The small molecule below binds the protein below.
Small molecule (SMILES): O=c1[nH]c2cc(C(F)(F)F)c(N3CCOCC3)cc2n(CP(=O)(O)O)c1=O

Sequence of chain 1.B:
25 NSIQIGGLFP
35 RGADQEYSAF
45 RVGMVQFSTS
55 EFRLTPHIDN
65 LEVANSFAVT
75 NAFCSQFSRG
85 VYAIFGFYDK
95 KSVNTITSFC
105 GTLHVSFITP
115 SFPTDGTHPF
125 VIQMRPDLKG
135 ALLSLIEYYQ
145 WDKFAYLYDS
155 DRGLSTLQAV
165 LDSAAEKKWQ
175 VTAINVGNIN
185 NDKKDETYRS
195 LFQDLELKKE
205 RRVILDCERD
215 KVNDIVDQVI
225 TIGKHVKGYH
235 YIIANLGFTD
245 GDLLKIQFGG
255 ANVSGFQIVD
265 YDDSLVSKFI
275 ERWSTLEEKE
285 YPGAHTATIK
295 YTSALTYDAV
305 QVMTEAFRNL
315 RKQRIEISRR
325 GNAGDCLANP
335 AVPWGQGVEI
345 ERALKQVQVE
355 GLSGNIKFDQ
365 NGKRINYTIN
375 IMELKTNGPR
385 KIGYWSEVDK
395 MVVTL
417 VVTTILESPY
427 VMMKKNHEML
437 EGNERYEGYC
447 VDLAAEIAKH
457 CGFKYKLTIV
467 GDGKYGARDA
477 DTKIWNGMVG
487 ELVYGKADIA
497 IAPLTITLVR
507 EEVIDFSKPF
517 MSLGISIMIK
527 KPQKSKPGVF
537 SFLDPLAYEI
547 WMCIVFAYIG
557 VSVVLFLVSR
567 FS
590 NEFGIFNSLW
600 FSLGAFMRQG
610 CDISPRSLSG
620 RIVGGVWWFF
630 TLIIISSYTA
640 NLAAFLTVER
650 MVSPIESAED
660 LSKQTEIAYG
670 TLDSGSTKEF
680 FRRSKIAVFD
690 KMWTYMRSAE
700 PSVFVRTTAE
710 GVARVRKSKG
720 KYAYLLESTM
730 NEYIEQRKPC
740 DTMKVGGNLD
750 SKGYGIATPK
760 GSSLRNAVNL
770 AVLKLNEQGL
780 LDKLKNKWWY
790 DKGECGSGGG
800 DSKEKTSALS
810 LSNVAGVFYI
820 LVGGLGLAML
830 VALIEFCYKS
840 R

Binding-site contacts:
Ligand atom FAH contacts residue MET729 of chain 1.B at 3.3 Å.
Ligand atom OAB contacts residue ARG506 of chain 1.B at 2.8 Å (salt-bridge).
Ligand atom CAT contacts residue TYR471 of chain 1.B at 3.5 Å (hydrophobic).
Ligand atom CAU contacts residue ARG506 of chain 1.B at 4.0 Å.
Ligand atom CAW contacts residue TYR471 of chain 1.B at 3.6 Å (hydrophobic).
Ligand atom CAU contacts residue TYR471 of chain 1.B at 3.3 Å (hydrophobic).
Ligand atom NAP contacts residue THR501 of chain 1.B at 3.4 Å (h-bond).
Ligand atom OAC contacts residue GLU726 of chain 1.B at 3.5 Å (salt-bridge).
Ligand atom CAV contacts residue PRO499 of chain 1.B at 3.8 Å (hydrophobic).
Ligand atom FAF contacts residue TYR426 of chain 1.B at 3.1 Å.
Ligand atom FAF contacts residue TYR753 of chain 1.B at 3.6 Å.
Ligand atom FAF contacts residue PRO499 of chain 1.B at 3.9 Å.
Ligand atom FAG contacts residue MET729 of chain 1.B at 3.4 Å.
Ligand atom CAZ contacts residue MET729 of chain 1.B at 3.9 Å (hydrophobic).
Ligand atom OAE contacts residue GLY674 of chain 1.B at 3.2 Å.
Ligand atom OAD contacts residue SER675 of chain 1.B at 3.2 Å.
Ligand atom OAB contacts residue TYR471 of chain 1.B at 3.8 Å.
Ligand atom OAA contacts residue ARG506 of chain 1.B at 2.7 Å (salt-bridge).
Ligand atom OAA contacts residue TYR471 of chain 1.B at 4.0 Å.
Ligand atom CAN contacts residue GLU423 of chain 1.B at 3.5 Å.
Ligand atom NAP contacts residue TYR753 of chain 1.B at 4.0 Å.
Ligand atom CAJ contacts residue TYR753 of chain 1.B at 3.7 Å (hydrophobic).
Ligand atom NAY contacts residue TYR471 of chain 1.B at 3.5 Å.
Ligand atom CAT contacts residue PRO499 of chain 1.B at 3.8 Å (hydrophobic).
Ligand atom OAA contacts residue LEU500 of chain 1.B at 3.5 Å.
Ligand atom CAT contacts residue ARG506 of chain 1.B at 3.9 Å.
Ligand atom OAE contacts residue SER675 of chain 1.B at 2.8 Å (h-bond).
Ligand atom FAH contacts residue GLU423 of chain 1.B at 3.3 Å.
Ligand atom NAP contacts residue TYR471 of chain 1.B at 3.6 Å.
Ligand atom FAG contacts residue THR728 of chain 1.B at 3.7 Å.
Ligand atom CAM contacts residue GLU726 of chain 1.B at 3.7 Å.
Ligand atom PBA contacts residue SER675 of chain 1.B at 3.7 Å.
Ligand atom OAC contacts residue SER675 of chain 1.B at 3.4 Å.
Ligand atom CAV contacts residue TYR471 of chain 1.B at 3.5 Å (hydrophobic).
Ligand atom CAU contacts residue THR501 of chain 1.B at 4.0 Å.
Ligand atom CAJ contacts residue PRO499 of chain 1.B at 3.8 Å (hydrophobic).
Ligand atom CAT contacts residue THR501 of chain 1.B at 3.3 Å.
Ligand atom OAA contacts residue THR501 of chain 1.B at 2.6 Å (h-bond).
Ligand atom NAP contacts residue PRO499 of chain 1.B at 3.0 Å (h-bond).
Ligand atom OAA contacts residue PRO499 of chain 1.B at 3.8 Å.